This protein binds this small molecule.
Small molecule (SMILES): CC(=O)N[C@@H]1[C@@H](O)[C@H](O)[C@@H](CO)O[C@H]1O

Sequence of chain 1.B:
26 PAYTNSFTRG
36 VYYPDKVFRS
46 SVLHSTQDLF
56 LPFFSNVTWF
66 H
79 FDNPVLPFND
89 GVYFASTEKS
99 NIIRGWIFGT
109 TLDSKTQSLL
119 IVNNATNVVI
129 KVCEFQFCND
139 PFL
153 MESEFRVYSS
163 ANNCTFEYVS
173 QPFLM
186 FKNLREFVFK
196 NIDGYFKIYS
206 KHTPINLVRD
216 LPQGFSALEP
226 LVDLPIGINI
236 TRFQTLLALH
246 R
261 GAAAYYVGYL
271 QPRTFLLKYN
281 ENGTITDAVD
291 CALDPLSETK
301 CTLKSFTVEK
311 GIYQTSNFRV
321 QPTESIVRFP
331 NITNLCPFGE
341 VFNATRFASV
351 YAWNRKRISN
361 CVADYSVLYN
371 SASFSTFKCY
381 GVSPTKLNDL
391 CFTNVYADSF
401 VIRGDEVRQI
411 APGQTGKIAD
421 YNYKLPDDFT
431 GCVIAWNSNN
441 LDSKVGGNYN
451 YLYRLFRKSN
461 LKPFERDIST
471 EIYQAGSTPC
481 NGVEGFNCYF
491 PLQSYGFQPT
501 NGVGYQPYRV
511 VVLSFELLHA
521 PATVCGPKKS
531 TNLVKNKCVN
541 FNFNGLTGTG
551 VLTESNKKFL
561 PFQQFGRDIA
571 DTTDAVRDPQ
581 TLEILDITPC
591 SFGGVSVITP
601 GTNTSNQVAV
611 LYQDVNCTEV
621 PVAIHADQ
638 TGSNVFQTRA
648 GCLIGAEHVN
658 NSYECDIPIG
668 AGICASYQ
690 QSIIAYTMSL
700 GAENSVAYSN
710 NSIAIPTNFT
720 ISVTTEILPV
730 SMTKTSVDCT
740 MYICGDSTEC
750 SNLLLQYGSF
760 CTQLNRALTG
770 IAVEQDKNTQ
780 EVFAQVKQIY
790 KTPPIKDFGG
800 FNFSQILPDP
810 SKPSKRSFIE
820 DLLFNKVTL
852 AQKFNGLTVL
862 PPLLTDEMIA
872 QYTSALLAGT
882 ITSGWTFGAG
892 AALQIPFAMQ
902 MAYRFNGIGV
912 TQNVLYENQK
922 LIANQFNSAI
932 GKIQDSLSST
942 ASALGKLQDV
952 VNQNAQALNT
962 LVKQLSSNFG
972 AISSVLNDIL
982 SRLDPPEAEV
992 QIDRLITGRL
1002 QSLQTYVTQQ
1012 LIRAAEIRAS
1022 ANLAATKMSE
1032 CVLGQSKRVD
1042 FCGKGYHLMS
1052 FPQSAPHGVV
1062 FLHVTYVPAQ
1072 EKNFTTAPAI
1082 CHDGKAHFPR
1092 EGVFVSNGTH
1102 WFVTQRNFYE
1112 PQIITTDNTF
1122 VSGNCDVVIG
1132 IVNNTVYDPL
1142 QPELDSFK

Binding-site contacts:
Ligand atom O7 contacts residue GLY339 of chain 1.B at 3.8 Å.
Ligand atom C2 contacts residue ASN343 of chain 1.B at 2.4 Å.
Ligand atom C2 contacts residue SER371 of chain 1.B at 3.9 Å.
Ligand atom O5 contacts residue ASN343 of chain 1.B at 2.4 Å (h-bond).
Ligand atom N2 contacts residue SER371 of chain 1.B at 3.7 Å.
Ligand atom C4 contacts residue ASN343 of chain 1.B at 4.2 Å.
Ligand atom C2 contacts residue GLU340 of chain 1.B at 4.5 Å.
Ligand atom C5 contacts residue SER371 of chain 1.B at 4.4 Å.
Ligand atom C3 contacts residue ASN343 of chain 1.B at 3.8 Å.
Ligand atom C1 contacts residue ASN343 of chain 1.B at 1.4 Å.
Ligand atom O5 contacts residue GLU340 of chain 1.B at 4.3 Å.
Ligand atom C7 contacts residue GLY339 of chain 1.B at 3.8 Å.
Ligand atom O4 contacts residue ASN370 of chain 1.B at 4.1 Å.
Ligand atom C7 contacts residue ASN343 of chain 1.B at 4.1 Å.
Ligand atom O4 contacts residue SER371 of chain 1.B at 4.2 Å.
Ligand atom C8 contacts residue GLY339 of chain 1.B at 4.1 Å.
Ligand atom C1 contacts residue SER371 of chain 1.B at 4.2 Å.
Ligand atom N2 contacts residue ASN343 of chain 1.B at 2.9 Å (h-bond).
Ligand atom O3 contacts residue VAL367 of chain 1.B at 3.5 Å.
Ligand atom C1 contacts residue GLU340 of chain 1.B at 4.2 Å.
Ligand atom C5 contacts residue ASN343 of chain 1.B at 3.6 Å.
Ligand atom C7 contacts residue SER371 of chain 1.B at 4.2 Å.
Ligand atom O3 contacts residue SER371 of chain 1.B at 4.0 Å.
Ligand atom C4 contacts residue SER371 of chain 1.B at 4.2 Å.
Ligand atom C8 contacts residue PHE342 of chain 1.B at 3.8 Å (hydrophobic).
Ligand atom O7 contacts residue VAL367 of chain 1.B at 3.9 Å.
Ligand atom C3 contacts residue SER371 of chain 1.B at 3.3 Å.
Ligand atom N2 contacts residue GLY339 of chain 1.B at 4.0 Å.